Sequence of chain 1.A:
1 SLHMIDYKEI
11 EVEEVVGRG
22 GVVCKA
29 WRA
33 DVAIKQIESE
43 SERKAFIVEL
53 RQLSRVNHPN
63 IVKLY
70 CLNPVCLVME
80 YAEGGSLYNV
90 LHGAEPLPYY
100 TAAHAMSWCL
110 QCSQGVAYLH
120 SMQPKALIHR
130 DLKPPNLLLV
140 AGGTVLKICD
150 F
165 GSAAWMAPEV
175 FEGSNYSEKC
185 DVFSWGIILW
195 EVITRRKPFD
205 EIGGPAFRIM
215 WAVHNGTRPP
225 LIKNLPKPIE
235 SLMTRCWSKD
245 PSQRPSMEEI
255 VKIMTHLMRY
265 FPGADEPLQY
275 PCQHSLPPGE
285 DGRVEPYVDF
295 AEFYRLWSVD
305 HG

Binding-site contacts:
Ligand atom N21 contacts residue VAL64 of chain 1.A at 3.8 Å.
Ligand atom N21 contacts residue LEU137 of chain 1.A at 3.7 Å.
Ligand atom C17 contacts residue ALA35 of chain 1.A at 3.8 Å (hydrophobic).
Ligand atom O32 contacts residue SER85 of chain 1.A at 3.8 Å.
Ligand atom C22 contacts residue VAL24 of chain 1.A at 3.8 Å (hydrophobic).
Ligand atom C31 contacts residue SER85 of chain 1.A at 3.9 Å.
Ligand atom C11 contacts residue GLY84 of chain 1.A at 3.8 Å.
Ligand atom C12 contacts residue GLY84 of chain 1.A at 3.6 Å.
Ligand atom C27 contacts residue PRO134 of chain 1.A at 3.8 Å (hydrophobic).
Ligand atom N28 contacts residue PRO134 of chain 1.A at 3.3 Å (h-bond).
Ligand atom C20 contacts residue GLU79 of chain 1.A at 3.8 Å.
Ligand atom C20 contacts residue MET78 of chain 1.A at 3.4 Å (hydrophobic).
Ligand atom C17 contacts residue GLU79 of chain 1.A at 3.8 Å.
Ligand atom C20 contacts residue VAL64 of chain 1.A at 3.9 Å (hydrophobic).
Ligand atom N14 contacts residue ALA81 of chain 1.A at 2.8 Å (h-bond).
Ligand atom C13 contacts residue GLY84 of chain 1.A at 3.8 Å.
Ligand atom C29 contacts residue SER85 of chain 1.A at 3.8 Å.
Ligand atom C10 contacts residue ALA81 of chain 1.A at 3.4 Å (hydrophobic).
Ligand atom N21 contacts residue GLU79 of chain 1.A at 2.9 Å (salt-bridge).
Ligand atom C19 contacts residue MET78 of chain 1.A at 3.6 Å (hydrophobic).
Ligand atom C13 contacts residue ALA81 of chain 1.A at 3.3 Å (hydrophobic).
Ligand atom C10 contacts residue TYR80 of chain 1.A at 3.7 Å (hydrophobic).
Ligand atom C11 contacts residue VAL16 of chain 1.A at 3.5 Å (hydrophobic).
Ligand atom C01 contacts residue ASN88 of chain 1.A at 3.3 Å.
Ligand atom C33 contacts residue PRO134 of chain 1.A at 3.4 Å (hydrophobic).
Ligand atom C24 contacts residue PHE150 of chain 1.A at 3.9 Å (hydrophobic).
Ligand atom C25 contacts residue VAL16 of chain 1.A at 3.5 Å (hydrophobic).
Ligand atom C34 contacts residue PHE150 of chain 1.A at 3.4 Å (hydrophobic).
Ligand atom C30 contacts residue SER85 of chain 1.A at 3.7 Å.
Ligand atom C08 contacts residue VAL16 of chain 1.A at 3.5 Å (hydrophobic).
Ligand atom C15 contacts residue LEU137 of chain 1.A at 3.7 Å (hydrophobic).
Ligand atom N16 contacts residue ALA81 of chain 1.A at 3.3 Å (h-bond).
Ligand atom N16 contacts residue LEU137 of chain 1.A at 3.3 Å.
Ligand atom C12 contacts residue VAL16 of chain 1.A at 3.7 Å (hydrophobic).
Ligand atom C31 contacts residue TYR87 of chain 1.A at 3.5 Å (hydrophobic).
Ligand atom C09 contacts residue VAL16 of chain 1.A at 3.8 Å (hydrophobic).
Ligand atom O23 contacts residue VAL24 of chain 1.A at 3.4 Å.
Ligand atom C17 contacts residue LEU137 of chain 1.A at 3.3 Å (hydrophobic).
Ligand atom N21 contacts residue ALA35 of chain 1.A at 3.7 Å.
Ligand atom C18 contacts residue LEU137 of chain 1.A at 3.7 Å (hydrophobic).

A small-molecule ligand and the protein it binds are described below.
Small molecule (SMILES): C=CC(=O)Nc1ccc(Oc2nc(Nc3ccc(N4CCN(C)CC4)cc3)nc3[nH]ccc23)cc1